Binding-site contacts:
Ligand atom BR1 contacts residue VAL30 of chain 1.F at 4.3 Å.
Ligand atom BR1 contacts residue PHE123 of chain 1.G at 4.5 Å.
Ligand atom BR1 contacts residue ASN93 of chain 1.F at 3.6 Å.
Ligand atom BR1 contacts residue TYR28 of chain 1.F at 3.9 Å.

Sequence of chain 1.F:
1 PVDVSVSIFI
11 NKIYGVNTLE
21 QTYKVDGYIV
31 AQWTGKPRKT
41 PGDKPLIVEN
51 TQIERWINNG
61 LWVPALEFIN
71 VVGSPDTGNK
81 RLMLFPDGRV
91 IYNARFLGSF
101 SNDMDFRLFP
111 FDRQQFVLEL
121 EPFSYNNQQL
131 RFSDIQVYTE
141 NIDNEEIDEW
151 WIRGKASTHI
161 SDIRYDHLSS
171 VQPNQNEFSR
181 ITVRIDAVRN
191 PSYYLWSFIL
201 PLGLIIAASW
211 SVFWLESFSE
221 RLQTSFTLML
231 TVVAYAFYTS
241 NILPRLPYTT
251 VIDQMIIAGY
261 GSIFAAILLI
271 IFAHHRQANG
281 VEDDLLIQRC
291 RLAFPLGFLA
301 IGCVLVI

Sequence of chain 1.G:
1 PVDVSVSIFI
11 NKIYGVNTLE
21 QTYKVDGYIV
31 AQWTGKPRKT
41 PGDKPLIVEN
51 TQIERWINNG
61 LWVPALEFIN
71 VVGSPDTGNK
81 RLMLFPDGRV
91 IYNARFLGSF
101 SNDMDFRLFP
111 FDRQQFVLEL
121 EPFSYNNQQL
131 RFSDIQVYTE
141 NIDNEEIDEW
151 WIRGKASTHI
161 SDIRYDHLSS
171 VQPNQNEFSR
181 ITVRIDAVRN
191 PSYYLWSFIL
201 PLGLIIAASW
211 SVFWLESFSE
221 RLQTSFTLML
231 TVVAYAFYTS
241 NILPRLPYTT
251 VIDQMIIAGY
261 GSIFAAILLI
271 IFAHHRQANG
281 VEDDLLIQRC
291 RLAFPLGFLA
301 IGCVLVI

A small-molecule ligand and the protein it binds are described below.
Small molecule (SMILES): CN(C)CCCN1c2ccccc2Sc2ccc(Br)cc21